The protein below binds the small molecule below.
Small molecule (SMILES): CC(C)(COP(=O)(O)O)[C@@H](O)C(=O)NCCC(=O)NCCc1ccc2c(c1)OCO2

Binding-site contacts:
Ligand atom CBD contacts residue THR190 of chain 1.A at 3.6 Å.
Ligand atom OAD contacts residue MG1 of chain 1.N at 2.0 Å.
Ligand atom OAR contacts residue ARG131 of chain 1.B at 2.7 Å (salt-bridge).
Ligand atom CAP contacts residue ARG131 of chain 1.B at 3.6 Å.
Ligand atom OAD contacts residue ADP1 of chain 1.M at 3.0 Å (h-bond).
Ligand atom OAZ contacts residue TYR258 of chain 1.A at 3.5 Å.
Ligand atom NAS contacts residue THR190 of chain 1.A at 3.3 Å (h-bond).
Ligand atom PAB contacts residue ADP1 of chain 1.M at 3.3 Å.
Ligand atom CAO contacts residue THR119 of chain 1.B at 3.5 Å.
Ligand atom CAW contacts residue TYR258 of chain 1.A at 3.6 Å (hydrophobic).
Ligand atom CAF contacts residue GLU88 of chain 1.B at 3.7 Å.
Ligand atom CAX contacts residue GLU220 of chain 1.A at 3.5 Å.
Ligand atom CBC contacts residue THR190 of chain 1.A at 3.5 Å.
Ligand atom OAK contacts residue ALA191 of chain 1.A at 3.6 Å (h-bond).
Ligand atom OAA contacts residue GLY27 of chain 1.B at 3.4 Å (h-bond).
Ligand atom OBB contacts residue THR190 of chain 1.A at 2.7 Å (h-bond).
Ligand atom CAQ contacts residue ARG131 of chain 1.B at 3.5 Å.
Ligand atom OAD contacts residue GLU88 of chain 1.B at 3.4 Å (salt-bridge).
Ligand atom OBB contacts residue LEU189 of chain 1.A at 3.3 Å.
Ligand atom OAK contacts residue GLY118 of chain 1.B at 3.4 Å.
Ligand atom OAE contacts residue GLU88 of chain 1.B at 3.3 Å (salt-bridge).
Ligand atom OAM contacts residue ARG131 of chain 1.B at 2.8 Å (salt-bridge).
Ligand atom CBA contacts residue GLU220 of chain 1.A at 3.6 Å.
Ligand atom OAC contacts residue ADP1 of chain 1.M at 3.6 Å (h-bond).
Ligand atom OAC contacts residue GLY118 of chain 1.B at 3.1 Å (h-bond).
Ligand atom OAM contacts residue THR119 of chain 1.B at 3.2 Å (h-bond).
Ligand atom CAH contacts residue PHE89 of chain 1.B at 3.7 Å (hydrophobic).
Ligand atom CAP contacts residue THR190 of chain 1.A at 3.6 Å.
Ligand atom CAL contacts residue THR119 of chain 1.B at 3.6 Å.
Ligand atom PAB contacts residue MG1 of chain 1.N at 3.5 Å.
Ligand atom CBA contacts residue THR190 of chain 1.A at 3.4 Å.
Ligand atom CAY contacts residue TYR258 of chain 1.A at 3.3 Å (hydrophobic).
Ligand atom CAT contacts residue TYR258 of chain 1.A at 3.7 Å (hydrophobic).
Ligand atom OAM contacts residue SER120 of chain 1.B at 3.4 Å.
Ligand atom OAC contacts residue THR117 of chain 1.B at 3.4 Å (h-bond).
Ligand atom NAN contacts residue ALA191 of chain 1.A at 3.4 Å (h-bond).
Ligand atom OAA contacts residue ADP1 of chain 1.M at 2.5 Å (h-bond).
Ligand atom OAR contacts residue GLY134 of chain 1.B at 3.2 Å.
Ligand atom CAX contacts residue TYR258 of chain 1.A at 3.1 Å (hydrophobic).
Ligand atom CAH contacts residue GLU88 of chain 1.B at 3.7 Å.

Sequence of chain 1.A:
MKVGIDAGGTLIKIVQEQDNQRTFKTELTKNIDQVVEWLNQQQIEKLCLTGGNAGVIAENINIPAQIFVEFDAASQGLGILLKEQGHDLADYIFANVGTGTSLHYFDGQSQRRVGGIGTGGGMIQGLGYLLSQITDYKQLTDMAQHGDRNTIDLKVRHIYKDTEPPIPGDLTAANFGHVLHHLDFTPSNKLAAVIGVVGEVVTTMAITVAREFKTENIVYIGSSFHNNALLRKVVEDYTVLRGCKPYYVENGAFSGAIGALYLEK

Sequence of chain 1.B:
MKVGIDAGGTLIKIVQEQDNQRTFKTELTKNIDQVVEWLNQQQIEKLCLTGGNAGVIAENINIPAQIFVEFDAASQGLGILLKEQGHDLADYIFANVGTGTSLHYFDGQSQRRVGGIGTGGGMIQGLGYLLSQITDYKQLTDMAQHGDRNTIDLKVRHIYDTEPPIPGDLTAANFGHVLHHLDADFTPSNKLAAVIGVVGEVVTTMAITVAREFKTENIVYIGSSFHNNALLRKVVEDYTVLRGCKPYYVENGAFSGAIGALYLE